Sequence of chain 1.A:
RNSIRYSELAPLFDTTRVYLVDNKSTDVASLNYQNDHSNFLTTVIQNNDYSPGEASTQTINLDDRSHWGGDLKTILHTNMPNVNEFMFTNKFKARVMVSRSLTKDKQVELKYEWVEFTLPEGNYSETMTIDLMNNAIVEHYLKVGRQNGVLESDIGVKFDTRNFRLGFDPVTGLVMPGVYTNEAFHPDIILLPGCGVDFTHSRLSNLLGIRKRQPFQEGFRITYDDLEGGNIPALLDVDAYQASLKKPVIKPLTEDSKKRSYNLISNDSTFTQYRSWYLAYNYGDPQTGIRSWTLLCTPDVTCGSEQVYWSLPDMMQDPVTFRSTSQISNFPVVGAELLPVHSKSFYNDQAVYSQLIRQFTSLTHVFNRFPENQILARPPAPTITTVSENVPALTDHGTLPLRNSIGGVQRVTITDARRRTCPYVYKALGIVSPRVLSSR

Binding-site contacts:
Ligand atom O3S contacts residue ARG224 of chain 1.A at 2.9 Å (salt-bridge).
Ligand atom C8 contacts residue C151 of chain 1.D at 3.7 Å.
Ligand atom C3 contacts residue TRP374 of chain 1.A at 4.3 Å (hydrophobic).
Ligand atom C7 contacts residue C151 of chain 1.D at 3.4 Å.
Ligand atom C2 contacts residue TRP374 of chain 1.A at 4.1 Å (hydrophobic).
Ligand atom S1 contacts residue TRP374 of chain 1.A at 4.0 Å.
Ligand atom C10 contacts residue C151 of chain 1.D at 3.4 Å.
Ligand atom O3S contacts residue PHE223 of chain 1.A at 3.9 Å.
Ligand atom C9 contacts residue C151 of chain 1.D at 3.4 Å.
Ligand atom S1 contacts residue ARG224 of chain 1.A at 4.3 Å.
Ligand atom O3S contacts residue TRP374 of chain 1.A at 3.3 Å.
Ligand atom C11 contacts residue C151 of chain 1.D at 3.5 Å.
Ligand atom O1S contacts residue LYS215 of chain 1.A at 2.7 Å (salt-bridge).
Ligand atom O2S contacts residue ARG224 of chain 1.A at 4.5 Å.
Ligand atom C1 contacts residue TRP374 of chain 1.A at 3.6 Å (hydrophobic).
Ligand atom C5 contacts residue C151 of chain 1.D at 4.0 Å.
Ligand atom O1S contacts residue GLY222 of chain 1.A at 2.3 Å (h-bond).
Ligand atom C13 contacts residue C151 of chain 1.D at 4.5 Å.
Ligand atom S1 contacts residue GLY222 of chain 1.A at 3.0 Å (h-bond).
Ligand atom C12 contacts residue C151 of chain 1.D at 3.4 Å.
Ligand atom C16 contacts residue ASP229 of chain 1.A at 4.3 Å.
Ligand atom C6 contacts residue C151 of chain 1.D at 4.2 Å.
Ligand atom O3S contacts residue GLY222 of chain 1.A at 2.9 Å (h-bond).
Ligand atom O1S contacts residue TRP374 of chain 1.A at 4.3 Å.
Ligand atom O1S contacts residue PHE223 of chain 1.A at 4.5 Å.
Ligand atom O2S contacts residue GLY222 of chain 1.A at 3.3 Å (h-bond).
Ligand atom S1 contacts residue LYS215 of chain 1.A at 4.1 Å.

A protein and the small-molecule ligand that binds it are described below.
Small molecule (SMILES): CCCCCCCCCCCC[N+](C)(C)CCCS(=O)(=O)O